The small molecule below binds the protein below.
Small molecule (SMILES): CC(=O)N[C@H]1[C@H](O[C@H]2[C@H](O)[C@@H](NC(C)=O)CO[C@@H]2CO)O[C@H](CO)[C@@H](O)[C@@H]1O

Sequence of chain 1.A:
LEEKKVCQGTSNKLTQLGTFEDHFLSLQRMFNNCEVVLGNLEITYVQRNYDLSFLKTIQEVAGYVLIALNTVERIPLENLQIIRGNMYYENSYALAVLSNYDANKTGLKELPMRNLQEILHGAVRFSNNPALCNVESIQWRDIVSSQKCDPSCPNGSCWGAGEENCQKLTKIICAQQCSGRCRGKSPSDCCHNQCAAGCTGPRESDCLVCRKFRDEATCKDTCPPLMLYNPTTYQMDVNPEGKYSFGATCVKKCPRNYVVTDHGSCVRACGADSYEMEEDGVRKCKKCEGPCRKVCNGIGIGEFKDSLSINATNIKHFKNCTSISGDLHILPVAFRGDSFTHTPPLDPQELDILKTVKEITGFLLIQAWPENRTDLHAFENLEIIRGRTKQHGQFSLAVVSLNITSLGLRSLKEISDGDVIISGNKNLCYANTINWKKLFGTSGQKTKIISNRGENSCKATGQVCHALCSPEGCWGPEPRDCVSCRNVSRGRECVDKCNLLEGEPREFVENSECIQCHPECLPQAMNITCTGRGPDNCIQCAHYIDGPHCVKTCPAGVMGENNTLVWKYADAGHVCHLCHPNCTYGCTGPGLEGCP

Binding-site contacts:
Ligand atom C6 contacts residue THR422 of chain 1.A at 4.0 Å.
Ligand atom O6 contacts residue THR422 of chain 1.A at 3.9 Å.
Ligand atom O7 contacts residue ASN420 of chain 1.A at 4.5 Å.
Ligand atom C4 contacts residue ASN420 of chain 1.A at 4.2 Å.
Ligand atom C2 contacts residue ASN420 of chain 1.A at 2.6 Å.
Ligand atom C5 contacts residue ASN444 of chain 1.A at 3.6 Å.
Ligand atom C7 contacts residue ASN389 of chain 1.A at 4.3 Å.
Ligand atom C6 contacts residue ASN444 of chain 1.A at 3.9 Å.
Ligand atom C5 contacts residue ASN420 of chain 1.A at 3.5 Å.
Ligand atom O5 contacts residue ASN444 of chain 1.A at 3.5 Å (h-bond).
Ligand atom O7 contacts residue GLU388 of chain 1.A at 3.4 Å.
Ligand atom O5 contacts residue ASN420 of chain 1.A at 2.2 Å (h-bond).
Ligand atom C1 contacts residue GLU388 of chain 1.A at 3.5 Å.
Ligand atom C2 contacts residue GLU388 of chain 1.A at 3.5 Å.
Ligand atom C7 contacts residue ASN420 of chain 1.A at 4.0 Å.
Ligand atom O5 contacts residue GLU388 of chain 1.A at 3.9 Å.
Ligand atom C1 contacts residue ASN420 of chain 1.A at 1.4 Å.
Ligand atom C8 contacts residue GLU388 of chain 1.A at 3.5 Å.
Ligand atom C1 contacts residue ASN444 of chain 1.A at 4.0 Å.
Ligand atom O7 contacts residue ASN389 of chain 1.A at 3.5 Å (h-bond).
Ligand atom N2 contacts residue GLU388 of chain 1.A at 3.8 Å.
Ligand atom C7 contacts residue GLU388 of chain 1.A at 3.6 Å.
Ligand atom C3 contacts residue ASN420 of chain 1.A at 3.9 Å.
Ligand atom N2 contacts residue ASN420 of chain 1.A at 3.1 Å (h-bond).
Ligand atom O6 contacts residue THR391 of chain 1.A at 4.2 Å.